Sequence of chain 1.A:
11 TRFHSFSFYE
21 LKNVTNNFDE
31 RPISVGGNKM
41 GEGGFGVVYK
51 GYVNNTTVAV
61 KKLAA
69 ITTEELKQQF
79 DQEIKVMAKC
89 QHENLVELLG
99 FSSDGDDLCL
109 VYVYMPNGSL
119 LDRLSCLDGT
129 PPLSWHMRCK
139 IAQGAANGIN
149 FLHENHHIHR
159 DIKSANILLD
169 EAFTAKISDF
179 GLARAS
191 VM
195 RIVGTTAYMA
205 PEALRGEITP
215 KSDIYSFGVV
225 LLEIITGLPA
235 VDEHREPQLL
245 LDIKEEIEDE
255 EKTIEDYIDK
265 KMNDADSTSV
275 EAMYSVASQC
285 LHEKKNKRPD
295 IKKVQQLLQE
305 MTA

A small-molecule ligand and the protein it binds are described below.
Small molecule (SMILES): CN1CCC(n2cc(Nc3nc(OC4(C)CC4)c4nc(-c5cnn(C)c5)ccc4n3)cn2)CC1

Binding-site contacts:
Ligand atom C9 contacts residue TYR112 of chain 1.A at 3.6 Å (hydrophobic).
Ligand atom C12 contacts residue MET113 of chain 1.A at 3.7 Å (hydrophobic).
Ligand atom C24 contacts residue ALA59 of chain 1.A at 3.5 Å (hydrophobic).
Ligand atom N11 contacts residue TYR112 of chain 1.A at 3.5 Å.
Ligand atom C25 contacts residue ALA59 of chain 1.A at 3.6 Å (hydrophobic).
Ligand atom C22 contacts residue LEU166 of chain 1.A at 3.4 Å (hydrophobic).
Ligand atom C31 contacts residue TYR110 of chain 1.A at 3.7 Å (hydrophobic).
Ligand atom C6 contacts residue PRO114 of chain 1.A at 3.5 Å (hydrophobic).
Ligand atom C3 contacts residue ASP126 of chain 1.A at 3.6 Å.
Ligand atom N26 contacts residue MET113 of chain 1.A at 3.1 Å (h-bond).
Ligand atom C14 contacts residue VAL48 of chain 1.A at 3.6 Å (hydrophobic).
Ligand atom C31 contacts residue LYS61 of chain 1.A at 3.7 Å.
Ligand atom N29 contacts residue TYR110 of chain 1.A at 3.3 Å.
Ligand atom C23 contacts residue LEU166 of chain 1.A at 3.5 Å (hydrophobic).
Ligand atom C28 contacts residue TYR110 of chain 1.A at 3.6 Å (hydrophobic).
Ligand atom N11 contacts residue MET113 of chain 1.A at 2.8 Å (h-bond).
Ligand atom C10 contacts residue GLY116 of chain 1.A at 3.5 Å.
Ligand atom C28 contacts residue LEU166 of chain 1.A at 3.8 Å (hydrophobic).
Ligand atom C1 contacts residue THR128 of chain 1.A at 3.6 Å.
Ligand atom C7 contacts residue ARG121 of chain 1.A at 3.7 Å.
Ligand atom O15 contacts residue VAL48 of chain 1.A at 3.5 Å.
Ligand atom N8 contacts residue GLY116 of chain 1.A at 3.8 Å.
Ligand atom C19 contacts residue MET40 of chain 1.A at 3.4 Å (hydrophobic).
Ligand atom C27 contacts residue TYR110 of chain 1.A at 3.8 Å (hydrophobic).
Ligand atom C28 contacts residue SER176 of chain 1.A at 3.6 Å.
Ligand atom N30 contacts residue TYR110 of chain 1.A at 3.6 Å.
Ligand atom C23 contacts residue TYR110 of chain 1.A at 3.6 Å (hydrophobic).
Ligand atom C1 contacts residue ASP126 of chain 1.A at 3.8 Å.
Ligand atom C9 contacts residue MET113 of chain 1.A at 3.1 Å (hydrophobic).
Ligand atom C9 contacts residue GLY116 of chain 1.A at 3.4 Å.
Ligand atom C24 contacts residue MET113 of chain 1.A at 3.7 Å (hydrophobic).
Ligand atom C10 contacts residue MET113 of chain 1.A at 3.3 Å (hydrophobic).
Ligand atom C6 contacts residue ARG121 of chain 1.A at 3.7 Å.
Ligand atom N29 contacts residue SER176 of chain 1.A at 3.6 Å.
Ligand atom N21 contacts residue LEU166 of chain 1.A at 3.7 Å.
Ligand atom C24 contacts residue VAL111 of chain 1.A at 3.3 Å (hydrophobic).
Ligand atom C7 contacts residue THR128 of chain 1.A at 3.7 Å.
Ligand atom C17 contacts residue SER117 of chain 1.A at 3.7 Å.
Ligand atom C20 contacts residue VAL48 of chain 1.A at 3.8 Å (hydrophobic).
Ligand atom C19 contacts residue GLY41 of chain 1.A at 3.6 Å.